Sequence of chain 13.A:
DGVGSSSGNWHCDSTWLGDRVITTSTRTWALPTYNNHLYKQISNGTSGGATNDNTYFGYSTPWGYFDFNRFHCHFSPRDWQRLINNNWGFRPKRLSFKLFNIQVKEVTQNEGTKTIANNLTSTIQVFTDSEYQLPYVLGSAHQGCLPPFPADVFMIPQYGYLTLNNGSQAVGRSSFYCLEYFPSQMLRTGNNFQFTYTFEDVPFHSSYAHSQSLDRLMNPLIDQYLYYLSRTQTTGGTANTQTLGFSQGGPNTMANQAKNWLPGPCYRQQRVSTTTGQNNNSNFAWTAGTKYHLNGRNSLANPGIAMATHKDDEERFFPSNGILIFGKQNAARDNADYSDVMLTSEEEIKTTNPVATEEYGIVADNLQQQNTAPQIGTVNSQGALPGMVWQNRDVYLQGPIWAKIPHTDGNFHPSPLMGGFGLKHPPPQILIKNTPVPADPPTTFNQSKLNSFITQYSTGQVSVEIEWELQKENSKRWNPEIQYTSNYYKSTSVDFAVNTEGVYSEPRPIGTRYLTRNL

Sequence of chain 46.A:
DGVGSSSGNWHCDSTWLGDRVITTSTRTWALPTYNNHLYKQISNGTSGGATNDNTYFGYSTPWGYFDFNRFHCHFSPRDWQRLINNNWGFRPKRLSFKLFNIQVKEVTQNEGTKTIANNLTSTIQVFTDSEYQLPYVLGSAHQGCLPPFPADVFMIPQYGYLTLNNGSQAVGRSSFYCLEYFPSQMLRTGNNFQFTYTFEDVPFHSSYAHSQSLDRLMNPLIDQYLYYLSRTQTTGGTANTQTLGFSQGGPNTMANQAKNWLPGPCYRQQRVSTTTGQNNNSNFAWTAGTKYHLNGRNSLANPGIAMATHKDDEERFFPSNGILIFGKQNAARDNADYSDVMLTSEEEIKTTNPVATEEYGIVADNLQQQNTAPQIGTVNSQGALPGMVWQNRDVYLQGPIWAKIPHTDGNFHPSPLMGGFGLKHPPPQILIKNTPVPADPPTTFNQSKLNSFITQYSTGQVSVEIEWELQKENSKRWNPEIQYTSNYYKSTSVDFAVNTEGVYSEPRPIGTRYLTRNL

A protein and the small-molecule ligand that binds it are described below.
Small molecule (SMILES): Nc1ccn([C@H]2C[C@H](O[P](=O)(O)OC[C@H]3O[C@@H](n4cnc5c(N)ncnc54)C[C@@H]3O)[C@@H](COP(=O)(O)O)O2)c(=O)n1

Binding-site contacts:
Ligand atom N4 contacts residue VAL202 of chain 13.A at 2.9 Å (h-bond).
Ligand atom C6 contacts residue SER415 of chain 13.A at 4.1 Å.
Ligand atom C4 contacts residue VAL202 of chain 13.A at 3.7 Å (hydrophobic).
Ligand atom C2' contacts residue PRO203 of chain 13.A at 3.3 Å (hydrophobic).
Ligand atom C2' contacts residue PRO414 of chain 13.A at 3.8 Å (hydrophobic).
Ligand atom C5 contacts residue VAL202 of chain 13.A at 3.6 Å (hydrophobic).
Ligand atom C4 contacts residue PRO203 of chain 13.A at 4.2 Å (hydrophobic).
Ligand atom N7 contacts residue HIS413 of chain 13.A at 4.1 Å.
Ligand atom C6 contacts residue VAL202 of chain 13.A at 4.2 Å (hydrophobic).
Ligand atom OP2 contacts residue ASP409 of chain 46.A at 3.2 Å (salt-bridge).
Ligand atom N7 contacts residue SER415 of chain 13.A at 4.0 Å.
Ligand atom N6 contacts residue SER415 of chain 13.A at 3.6 Å (h-bond).
Ligand atom N1 contacts residue GLY422 of chain 13.A at 3.0 Å (h-bond).
Ligand atom C6 contacts residue GLY422 of chain 13.A at 3.8 Å.
Ligand atom C5 contacts residue ARG91 of chain 13.A at 4.1 Å.
Ligand atom C4 contacts residue PRO203 of chain 13.A at 4.1 Å (hydrophobic).
Ligand atom N6 contacts residue GLY420 of chain 13.A at 3.7 Å.
Ligand atom N6 contacts residue PHE421 of chain 13.A at 3.9 Å.
Ligand atom C8 contacts residue HIS413 of chain 13.A at 3.8 Å.
Ligand atom C2' contacts residue HIS413 of chain 13.A at 3.8 Å.
Ligand atom C5 contacts residue PRO203 of chain 13.A at 3.9 Å (hydrophobic).
Ligand atom C5 contacts residue PRO203 of chain 13.A at 4.0 Å (hydrophobic).
Ligand atom C2 contacts residue VAL202 of chain 13.A at 4.2 Å (hydrophobic).
Ligand atom N3 contacts residue PRO414 of chain 13.A at 4.2 Å.
Ligand atom C2 contacts residue PRO203 of chain 13.A at 3.9 Å (hydrophobic).
Ligand atom C2 contacts residue GLY422 of chain 13.A at 3.3 Å.
Ligand atom C6 contacts residue PRO203 of chain 13.A at 4.0 Å (hydrophobic).
Ligand atom N7 contacts residue ASN392 of chain 13.A at 4.2 Å.
Ligand atom C1' contacts residue PRO203 of chain 13.A at 4.1 Å (hydrophobic).
Ligand atom N4 contacts residue ASP201 of chain 13.A at 2.5 Å.
Ligand atom N7 contacts residue PRO203 of chain 13.A at 4.2 Å.
Ligand atom C5 contacts residue ASP201 of chain 13.A at 4.1 Å.
Ligand atom C4 contacts residue ASP201 of chain 13.A at 3.7 Å.
Ligand atom N3 contacts residue ASP201 of chain 13.A at 4.1 Å.
Ligand atom N1 contacts residue PRO203 of chain 13.A at 3.8 Å.
Ligand atom N1 contacts residue PRO203 of chain 13.A at 4.2 Å.
Ligand atom C5 contacts residue SER415 of chain 13.A at 4.1 Å.
Ligand atom C6 contacts residue PRO203 of chain 13.A at 4.0 Å (hydrophobic).
Ligand atom N6 contacts residue GLY422 of chain 13.A at 3.4 Å (h-bond).
Ligand atom N1 contacts residue VAL202 of chain 13.A at 3.6 Å.